Binding-site contacts:
Ligand atom C9 contacts residue ARG72 of chain 1.A at 3.5 Å.
Ligand atom C9 contacts residue GLN151 of chain 1.A at 3.6 Å.
Ligand atom O10 contacts residue GLY112 of chain 1.A at 3.2 Å.
Ligand atom O11 contacts residue LYS65 of chain 1.A at 3.8 Å.
Ligand atom O13 contacts residue TYR115 of chain 1.A at 3.2 Å.
Ligand atom O10 contacts residue VAL111 of chain 1.A at 3.7 Å.
Ligand atom O13 contacts residue ALA114 of chain 1.A at 3.6 Å.
Ligand atom O10 contacts residue CA1 of chain 1.I at 2.6 Å.
Ligand atom C7 contacts residue ASP185 of chain 1.A at 3.5 Å.
Ligand atom O12 contacts residue LYS220 of chain 1.A at 3.3 Å (salt-bridge).
Ligand atom O8 contacts residue LYS65 of chain 1.A at 2.9 Å (salt-bridge).
Ligand atom C contacts residue ARG72 of chain 1.A at 3.8 Å.
Ligand atom O9 contacts residue CA1 of chain 1.I at 3.6 Å.
Ligand atom O contacts residue GLN151 of chain 1.A at 3.2 Å (h-bond).
Ligand atom O5 contacts residue ASP113 of chain 1.A at 3.0 Å (salt-bridge).
Ligand atom O9 contacts residue LYS65 of chain 1.A at 2.8 Å (salt-bridge).
Ligand atom C5 contacts residue TYR115 of chain 1.A at 3.7 Å (hydrophobic).
Ligand atom O6 contacts residue CA1 of chain 1.I at 2.6 Å.
Ligand atom P contacts residue CA1 of chain 1.I at 3.2 Å.
Ligand atom O2 contacts residue GLN151 of chain 1.A at 3.8 Å.
Ligand atom O5 contacts residue ASP185 of chain 1.A at 3.7 Å.
Ligand atom O5 contacts residue GLY112 of chain 1.A at 3.8 Å.
Ligand atom P1 contacts residue LYS65 of chain 1.A at 3.4 Å.
Ligand atom O10 contacts residue ASP110 of chain 1.A at 3.3 Å (salt-bridge).
Ligand atom C3 contacts residue GLN151 of chain 1.A at 3.2 Å.
Ligand atom O7 contacts residue CA1 of chain 1.I at 3.1 Å.
Ligand atom O13 contacts residue ASP185 of chain 1.A at 3.6 Å (salt-bridge).
Ligand atom O5 contacts residue VAL111 of chain 1.A at 3.1 Å (h-bond).
Ligand atom P2 contacts residue CA1 of chain 1.I at 3.6 Å.
Ligand atom O2 contacts residue TYR115 of chain 1.A at 3.2 Å.
Ligand atom O4 contacts residue LYS65 of chain 1.A at 2.9 Å (salt-bridge).
Ligand atom O8 contacts residue ARG72 of chain 1.A at 2.9 Å (salt-bridge).
Ligand atom O4 contacts residue ARG72 of chain 1.A at 3.6 Å.
Ligand atom N1 contacts residue GLN151 of chain 1.A at 3.4 Å (h-bond).
Ligand atom O7 contacts residue ASP110 of chain 1.A at 2.9 Å (salt-bridge).
Ligand atom O5 contacts residue ALA114 of chain 1.A at 2.9 Å (h-bond).
Ligand atom O contacts residue TYR115 of chain 1.A at 3.3 Å.
Ligand atom O5 contacts residue CA1 of chain 1.I at 2.6 Å.
Ligand atom O11 contacts residue ASP113 of chain 1.A at 3.3 Å (salt-bridge).
Ligand atom P1 contacts residue CA1 of chain 1.I at 3.3 Å.

This small molecule binds to this protein.
Small molecule (SMILES): Cc1cn([C@@H]2C[C@@H](O)[C@H](COP(=O)(O)OP(=O)(O)OP(=O)(O)O)O2)c(=O)[nH]c1=O

Sequence of chain 1.A:
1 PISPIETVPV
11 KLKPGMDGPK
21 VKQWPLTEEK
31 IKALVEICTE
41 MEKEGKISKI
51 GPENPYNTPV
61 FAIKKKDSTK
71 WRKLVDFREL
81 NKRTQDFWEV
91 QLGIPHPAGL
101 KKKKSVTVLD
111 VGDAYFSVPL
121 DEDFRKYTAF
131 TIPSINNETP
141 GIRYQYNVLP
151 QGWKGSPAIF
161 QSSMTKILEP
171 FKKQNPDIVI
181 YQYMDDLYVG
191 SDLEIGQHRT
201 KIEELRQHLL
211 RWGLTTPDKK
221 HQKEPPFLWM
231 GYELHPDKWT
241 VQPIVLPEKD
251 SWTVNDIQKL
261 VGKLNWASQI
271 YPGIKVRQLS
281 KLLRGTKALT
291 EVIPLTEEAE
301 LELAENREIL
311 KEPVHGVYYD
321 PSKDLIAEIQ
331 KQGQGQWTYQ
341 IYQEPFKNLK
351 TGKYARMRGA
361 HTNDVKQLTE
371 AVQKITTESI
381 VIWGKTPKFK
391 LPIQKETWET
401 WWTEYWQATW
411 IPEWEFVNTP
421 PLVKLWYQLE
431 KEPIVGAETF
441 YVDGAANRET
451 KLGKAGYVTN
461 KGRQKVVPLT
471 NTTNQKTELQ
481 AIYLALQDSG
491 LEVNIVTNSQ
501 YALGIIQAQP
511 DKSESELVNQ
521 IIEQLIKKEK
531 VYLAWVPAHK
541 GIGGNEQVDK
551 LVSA